Sequence of chain 1.C:
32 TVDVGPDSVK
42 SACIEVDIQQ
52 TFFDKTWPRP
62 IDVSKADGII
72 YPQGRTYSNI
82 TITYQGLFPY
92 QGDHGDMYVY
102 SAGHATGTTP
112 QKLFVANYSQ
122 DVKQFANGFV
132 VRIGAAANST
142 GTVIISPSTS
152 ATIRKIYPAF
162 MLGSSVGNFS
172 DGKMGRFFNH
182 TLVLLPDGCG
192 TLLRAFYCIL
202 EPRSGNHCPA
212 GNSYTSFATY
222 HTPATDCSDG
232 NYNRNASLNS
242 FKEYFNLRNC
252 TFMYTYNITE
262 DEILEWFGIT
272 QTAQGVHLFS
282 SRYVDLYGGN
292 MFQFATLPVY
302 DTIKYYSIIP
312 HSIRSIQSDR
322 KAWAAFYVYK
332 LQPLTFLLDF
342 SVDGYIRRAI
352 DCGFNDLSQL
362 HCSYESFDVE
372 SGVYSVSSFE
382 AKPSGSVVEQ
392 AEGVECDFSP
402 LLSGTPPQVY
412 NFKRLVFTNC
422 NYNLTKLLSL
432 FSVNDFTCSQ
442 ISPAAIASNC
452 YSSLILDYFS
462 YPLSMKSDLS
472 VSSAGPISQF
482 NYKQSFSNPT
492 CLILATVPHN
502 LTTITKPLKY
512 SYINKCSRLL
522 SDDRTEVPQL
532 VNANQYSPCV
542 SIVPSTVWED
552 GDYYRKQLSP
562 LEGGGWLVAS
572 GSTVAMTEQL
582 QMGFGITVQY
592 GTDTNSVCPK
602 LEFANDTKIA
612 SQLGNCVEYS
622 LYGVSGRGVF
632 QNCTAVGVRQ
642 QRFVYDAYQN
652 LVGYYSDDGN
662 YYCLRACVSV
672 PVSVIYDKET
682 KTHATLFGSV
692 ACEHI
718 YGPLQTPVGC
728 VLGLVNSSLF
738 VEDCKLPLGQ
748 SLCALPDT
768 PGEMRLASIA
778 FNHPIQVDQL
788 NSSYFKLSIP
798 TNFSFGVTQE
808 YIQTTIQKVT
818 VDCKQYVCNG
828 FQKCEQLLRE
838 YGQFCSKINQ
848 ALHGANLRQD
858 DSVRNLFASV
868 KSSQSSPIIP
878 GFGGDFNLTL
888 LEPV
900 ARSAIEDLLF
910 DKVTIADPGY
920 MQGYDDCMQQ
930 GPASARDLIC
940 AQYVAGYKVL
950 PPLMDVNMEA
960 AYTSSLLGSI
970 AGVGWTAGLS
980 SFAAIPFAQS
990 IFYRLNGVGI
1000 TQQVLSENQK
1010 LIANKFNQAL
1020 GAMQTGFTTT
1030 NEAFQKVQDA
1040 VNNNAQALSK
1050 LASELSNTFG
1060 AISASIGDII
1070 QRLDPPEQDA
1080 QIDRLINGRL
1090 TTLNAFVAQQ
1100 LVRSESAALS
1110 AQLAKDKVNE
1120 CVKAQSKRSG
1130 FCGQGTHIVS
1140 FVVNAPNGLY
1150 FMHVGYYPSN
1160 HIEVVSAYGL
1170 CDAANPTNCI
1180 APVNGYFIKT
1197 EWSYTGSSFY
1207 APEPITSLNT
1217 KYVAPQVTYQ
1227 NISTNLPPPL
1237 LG

This protein binds this small molecule.
Small molecule (SMILES): CC(=O)N[C@H]1[C@H](O[C@H]2[C@H](O)[C@@H](NC(C)=O)CO[C@@H]2CO)O[C@H](CO)[C@@H](O[C@@H]2O[C@H](CO[C@H]3O[C@H](CO)[C@@H](O)[C@H](O)[C@@H]3O)[C@@H](O)[C@H](O[C@H]3O[C@H](CO)[C@@H](O)[C@H](O)[C@@H]3O)[C@@H]2O)[C@@H]1O

Binding-site contacts:
Ligand atom O6 contacts residue TYR288 of chain 1.C at 3.4 Å.
Ligand atom O7 contacts residue TYR288 of chain 1.C at 4.4 Å.
Ligand atom C8 contacts residue ALA138 of chain 1.C at 3.5 Å (hydrophobic).
Ligand atom C2 contacts residue TYR288 of chain 1.C at 4.5 Å (hydrophobic).
Ligand atom C5 contacts residue ASN139 of chain 1.C at 3.7 Å.
Ligand atom N2 contacts residue ALA138 of chain 1.C at 3.9 Å.
Ligand atom C3 contacts residue ILE264 of chain 1.C at 4.1 Å (hydrophobic).
Ligand atom O7 contacts residue ASN139 of chain 1.C at 3.7 Å.
Ligand atom C8 contacts residue GLU263 of chain 1.C at 3.8 Å.
Ligand atom C8 contacts residue GLY135 of chain 1.C at 3.2 Å.
Ligand atom C2 contacts residue ASN139 of chain 1.C at 2.4 Å.
Ligand atom C6 contacts residue TYR288 of chain 1.C at 4.4 Å (hydrophobic).
Ligand atom C4 contacts residue TYR288 of chain 1.C at 3.9 Å (hydrophobic).
Ligand atom C3 contacts residue ASN139 of chain 1.C at 3.8 Å.
Ligand atom C5 contacts residue TYR288 of chain 1.C at 3.8 Å (hydrophobic).
Ligand atom O7 contacts residue ILE264 of chain 1.C at 3.9 Å.
Ligand atom N2 contacts residue ILE264 of chain 1.C at 4.3 Å.
Ligand atom O3 contacts residue TYR288 of chain 1.C at 4.4 Å.
Ligand atom O5 contacts residue ASN139 of chain 1.C at 2.3 Å (h-bond).
Ligand atom C4 contacts residue ASN139 of chain 1.C at 4.3 Å.
Ligand atom C2 contacts residue GLU263 of chain 1.C at 3.7 Å.
Ligand atom C1 contacts residue ASN139 of chain 1.C at 1.4 Å.
Ligand atom C3 contacts residue GLU263 of chain 1.C at 3.7 Å.
Ligand atom C7 contacts residue ALA138 of chain 1.C at 3.5 Å (hydrophobic).
Ligand atom O6 contacts residue TYR288 of chain 1.C at 4.5 Å.
Ligand atom C8 contacts residue ALA136 of chain 1.C at 3.5 Å (hydrophobic).
Ligand atom C7 contacts residue GLU263 of chain 1.C at 3.8 Å.
Ligand atom O7 contacts residue ALA138 of chain 1.C at 3.8 Å.
Ligand atom O3 contacts residue ILE264 of chain 1.C at 3.9 Å.
Ligand atom C1 contacts residue GLU263 of chain 1.C at 3.8 Å.
Ligand atom O5 contacts residue TYR288 of chain 1.C at 4.2 Å.
Ligand atom O4 contacts residue ILE264 of chain 1.C at 3.8 Å.
Ligand atom C1 contacts residue TYR288 of chain 1.C at 4.0 Å (hydrophobic).
Ligand atom O3 contacts residue GLU263 of chain 1.C at 4.2 Å.
Ligand atom C1 contacts residue ALA138 of chain 1.C at 4.4 Å (hydrophobic).
Ligand atom C8 contacts residue LEU265 of chain 1.C at 4.1 Å (hydrophobic).
Ligand atom C7 contacts residue ASN139 of chain 1.C at 3.5 Å.
Ligand atom C6 contacts residue TYR288 of chain 1.C at 4.1 Å (hydrophobic).
Ligand atom N2 contacts residue GLU263 of chain 1.C at 2.9 Å (salt-bridge).
Ligand atom N2 contacts residue ASN139 of chain 1.C at 2.9 Å (h-bond).